The protein below binds the small molecule below.
Small molecule (SMILES): Cc1cccnc1O

Binding-site contacts:
Ligand atom C4 contacts residue TYR202 of chain 1.A at 4.0 Å (hydrophobic).
Ligand atom C4 contacts residue ALA119 of chain 1.A at 4.1 Å (hydrophobic).
Ligand atom C4 contacts residue ASN245 of chain 1.A at 3.4 Å.
Ligand atom N contacts residue GLY120 of chain 1.A at 3.5 Å (h-bond).
Ligand atom O contacts residue MET221 of chain 1.A at 3.7 Å.
Ligand atom C3 contacts residue ALA244 of chain 1.A at 3.9 Å (hydrophobic).
Ligand atom O contacts residue VAL219 of chain 1.A at 3.9 Å.
Ligand atom C3 contacts residue TYR202 of chain 1.A at 4.3 Å (hydrophobic).
Ligand atom C3 contacts residue GLY120 of chain 1.A at 3.7 Å.
Ligand atom C3 contacts residue ASN245 of chain 1.A at 3.1 Å.
Ligand atom C5 contacts residue GLU203 of chain 1.A at 3.9 Å.
Ligand atom C2 contacts residue GLY120 of chain 1.A at 4.0 Å.
Ligand atom C1 contacts residue LEU118 of chain 1.A at 4.2 Å (hydrophobic).
Ligand atom C5 contacts residue GLY120 of chain 1.A at 3.8 Å.
Ligand atom N contacts residue GLU203 of chain 1.A at 2.9 Å (salt-bridge).
Ligand atom C3 contacts residue VAL262 of chain 1.A at 4.3 Å (hydrophobic).
Ligand atom O contacts residue GLY220 of chain 1.A at 3.7 Å.
Ligand atom C1 contacts residue ALA119 of chain 1.A at 3.9 Å (hydrophobic).
Ligand atom C3 contacts residue ILE257 of chain 1.A at 4.1 Å (hydrophobic).
Ligand atom C2 contacts residue ALA244 of chain 1.A at 3.9 Å (hydrophobic).
Ligand atom C1 contacts residue TYR202 of chain 1.A at 3.8 Å (hydrophobic).
Ligand atom N contacts residue ALA119 of chain 1.A at 4.2 Å.
Ligand atom C5 contacts residue TYR202 of chain 1.A at 3.7 Å (hydrophobic).
Ligand atom C contacts residue LEU118 of chain 1.A at 3.3 Å (hydrophobic).
Ligand atom C2 contacts residue VAL262 of chain 1.A at 3.8 Å (hydrophobic).
Ligand atom C2 contacts residue ASN245 of chain 1.A at 4.4 Å.
Ligand atom O contacts residue TYR202 of chain 1.A at 4.1 Å.
Ligand atom C contacts residue TYR202 of chain 1.A at 4.3 Å (hydrophobic).
Ligand atom C2 contacts residue ALA119 of chain 1.A at 3.8 Å (hydrophobic).
Ligand atom C4 contacts residue GLU203 of chain 1.A at 3.3 Å.
Ligand atom C3 contacts residue ALA119 of chain 1.A at 3.9 Å (hydrophobic).
Ligand atom C5 contacts residue ALA119 of chain 1.A at 4.2 Å (hydrophobic).
Ligand atom C1 contacts residue GLY120 of chain 1.A at 4.0 Å.
Ligand atom C5 contacts residue VAL219 of chain 1.A at 4.1 Å (hydrophobic).
Ligand atom N contacts residue TYR202 of chain 1.A at 3.6 Å.
Ligand atom N contacts residue VAL219 of chain 1.A at 4.1 Å.
Ligand atom O contacts residue GLU203 of chain 1.A at 4.0 Å.
Ligand atom C4 contacts residue GLY120 of chain 1.A at 3.4 Å.
Ligand atom C2 contacts residue TYR202 of chain 1.A at 4.0 Å (hydrophobic).
Ligand atom C contacts residue ALA119 of chain 1.A at 4.0 Å (hydrophobic).

Sequence of chain 1.A:
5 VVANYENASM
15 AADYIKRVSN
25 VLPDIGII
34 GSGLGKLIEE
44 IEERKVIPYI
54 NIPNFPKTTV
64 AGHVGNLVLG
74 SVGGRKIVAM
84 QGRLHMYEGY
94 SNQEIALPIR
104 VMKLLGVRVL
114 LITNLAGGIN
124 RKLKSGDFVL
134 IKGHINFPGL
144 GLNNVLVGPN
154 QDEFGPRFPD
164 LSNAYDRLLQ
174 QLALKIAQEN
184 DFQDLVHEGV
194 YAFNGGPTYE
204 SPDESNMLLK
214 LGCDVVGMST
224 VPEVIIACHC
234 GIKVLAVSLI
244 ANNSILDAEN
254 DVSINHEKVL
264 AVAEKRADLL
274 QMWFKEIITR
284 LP